A small-molecule ligand and the protein it binds are described below.
Small molecule (SMILES): CC[C@H](C)CN(C[C@@H](O)[C@H](Cc1ccccc1)NC(=O)O[C@H]1CO[C@H]2OCC[C@H]21)S(=O)(=O)c1ccc2ncsc2c1

Sequence of chain 1.A:
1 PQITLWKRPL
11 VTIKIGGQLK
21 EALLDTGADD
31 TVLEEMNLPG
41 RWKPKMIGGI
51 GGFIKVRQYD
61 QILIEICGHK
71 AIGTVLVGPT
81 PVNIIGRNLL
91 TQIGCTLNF

Binding-site contacts:
Ligand atom O9 contacts residue ILE50 of chain 1.B at 3.2 Å.
Ligand atom C34 contacts residue ILE50 of chain 1.B at 3.6 Å (hydrophobic).
Ligand atom O26 contacts residue ASP29 of chain 1.B at 3.1 Å (salt-bridge).
Ligand atom C12 contacts residue GLY27 of chain 1.A at 3.5 Å.
Ligand atom O9 contacts residue GLY49 of chain 1.A at 3.3 Å.
Ligand atom C29 contacts residue GLY27 of chain 1.B at 3.7 Å.
Ligand atom O23 contacts residue ALA28 of chain 1.B at 3.5 Å.
Ligand atom O18 contacts residue ASP25 of chain 1.A at 2.5 Å (salt-bridge).
Ligand atom S1 contacts residue GLY48 of chain 1.A at 3.7 Å.
Ligand atom N20 contacts residue GLY27 of chain 1.B at 3.1 Å (h-bond).
Ligand atom C32 contacts residue ASP25 of chain 1.A at 3.3 Å.
Ligand atom O28 contacts residue ASP29 of chain 1.B at 2.9 Å (salt-bridge).
Ligand atom C30 contacts residue GLY48 of chain 1.B at 3.1 Å.
Ligand atom C29 contacts residue ASP29 of chain 1.B at 3.6 Å.
Ligand atom O18 contacts residue ASP25 of chain 1.B at 2.6 Å (salt-bridge).
Ligand atom C34 contacts residue GLY49 of chain 1.B at 3.7 Å.
Ligand atom O9 contacts residue GLY48 of chain 1.A at 3.8 Å.
Ligand atom C13 contacts residue ASP25 of chain 1.B at 3.7 Å.
Ligand atom C1 contacts residue ASP30 of chain 1.A at 3.4 Å.
Ligand atom O10 contacts residue ILE50 of chain 1.B at 3.7 Å.
Ligand atom C34 contacts residue PRO81 of chain 1.A at 3.6 Å (hydrophobic).
Ligand atom C37 contacts residue GLY27 of chain 1.B at 3.2 Å.
Ligand atom C3 contacts residue GLY48 of chain 1.A at 3.8 Å.
Ligand atom C16 contacts residue ASP25 of chain 1.A at 3.2 Å.
Ligand atom N1 contacts residue ASP30 of chain 1.A at 3.1 Å (salt-bridge).
Ligand atom C32 contacts residue GLY27 of chain 1.B at 3.6 Å.
Ligand atom C17 contacts residue ASP25 of chain 1.B at 3.4 Å.
Ligand atom C31 contacts residue GLY48 of chain 1.B at 3.2 Å.
Ligand atom O26 contacts residue ALA28 of chain 1.B at 3.7 Å.
Ligand atom C4 contacts residue GLY48 of chain 1.A at 3.2 Å.
Ligand atom C7 contacts residue VAL32 of chain 1.A at 3.8 Å (hydrophobic).
Ligand atom C17 contacts residue ASP25 of chain 1.A at 3.3 Å.
Ligand atom O26 contacts residue ASP30 of chain 1.B at 3.1 Å (salt-bridge).
Ligand atom C6 contacts residue ALA28 of chain 1.A at 3.5 Å (hydrophobic).
Ligand atom C18 contacts residue PRO81 of chain 1.B at 3.6 Å (hydrophobic).
Ligand atom C7 contacts residue ALA28 of chain 1.A at 3.4 Å (hydrophobic).
Ligand atom O18 contacts residue GLY27 of chain 1.B at 3.3 Å.
Ligand atom C7 contacts residue ASP30 of chain 1.A at 3.4 Å.
Ligand atom O10 contacts residue ILE84 of chain 1.A at 3.6 Å.
Ligand atom C27 contacts residue ASP29 of chain 1.B at 3.5 Å.

Sequence of chain 1.B:
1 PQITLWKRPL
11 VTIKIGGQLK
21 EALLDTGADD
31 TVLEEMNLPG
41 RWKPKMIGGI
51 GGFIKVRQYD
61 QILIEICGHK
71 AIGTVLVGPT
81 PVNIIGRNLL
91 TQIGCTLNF